Binding-site contacts:
Ligand atom CZ2 contacts residue ASN74 of chain 3.A at 3.4 Å.
Ligand atom CE2 contacts residue ASN207 of chain 7.A at 3.6 Å.
Ligand atom CZ2 contacts residue ARG34 of chain 7.A at 3.6 Å.
Ligand atom CB contacts residue VAL205 of chain 7.A at 3.8 Å (hydrophobic).
Ligand atom NE1 contacts residue ASN207 of chain 7.A at 3.6 Å.
Ligand atom CE3 contacts residue LEU41 of chain 3.A at 3.7 Å (hydrophobic).
Ligand atom CA contacts residue GLU44 of chain 3.A at 3.7 Å.
Ligand atom CD2 contacts residue LEU41 of chain 7.A at 3.5 Å (hydrophobic).
Ligand atom CD2 contacts residue VAL40 of chain 3.A at 3.6 Å (hydrophobic).
Ligand atom CZ2 contacts residue ASN207 of chain 7.A at 3.9 Å.
Ligand atom C contacts residue VAL205 of chain 7.A at 3.7 Å (hydrophobic).
Ligand atom CA contacts residue VAL205 of chain 7.A at 3.5 Å (hydrophobic).
Ligand atom CE2 contacts residue GLU45 of chain 7.A at 3.6 Å.
Ligand atom CB contacts residue GLU44 of chain 3.A at 3.4 Å.
Ligand atom N contacts residue GLU44 of chain 3.A at 3.3 Å (salt-bridge).
Ligand atom CH2 contacts residue ILE37 of chain 3.A at 3.7 Å (hydrophobic).
Ligand atom O contacts residue ASN207 of chain 7.A at 3.3 Å (h-bond).
Ligand atom N contacts residue GLU44 of chain 3.A at 2.9 Å (salt-bridge).
Ligand atom CE1 contacts residue SER38 of chain 7.A at 3.9 Å.
Ligand atom C contacts residue GLU44 of chain 3.A at 3.9 Å.
Ligand atom O contacts residue ALA206 of chain 7.A at 3.3 Å.
Ligand atom O contacts residue VAL205 of chain 7.A at 3.0 Å (h-bond).
Ligand atom OE1 contacts residue VAL205 of chain 7.A at 3.9 Å.
Ligand atom CZ3 contacts residue LEU41 of chain 3.A at 3.9 Å (hydrophobic).
Ligand atom CH2 contacts residue ARG34 of chain 7.A at 3.5 Å.
Ligand atom O contacts residue ASN207 of chain 7.A at 2.9 Å (h-bond).
Ligand atom CB contacts residue ASN49 of chain 3.A at 3.6 Å.
Ligand atom CZ contacts residue SER38 of chain 7.A at 3.4 Å.
Ligand atom CZ contacts residue ALA42 of chain 7.A at 3.5 Å (hydrophobic).
Ligand atom CE1 contacts residue ALA206 of chain 7.A at 3.9 Å (hydrophobic).
Ligand atom CD1 contacts residue ASN74 of chain 3.A at 3.9 Å.
Ligand atom CE2 contacts residue VAL40 of chain 3.A at 3.7 Å (hydrophobic).
Ligand atom O contacts residue VAL205 of chain 7.A at 3.6 Å.
Ligand atom CD1 contacts residue ASN207 of chain 7.A at 3.6 Å.
Ligand atom CE1 contacts residue ALA42 of chain 7.A at 3.8 Å (hydrophobic).
Ligand atom O contacts residue LYS204 of chain 7.A at 3.9 Å.
Ligand atom N contacts residue VAL205 of chain 7.A at 3.2 Å (h-bond).
Ligand atom CG contacts residue VAL40 of chain 3.A at 3.8 Å (hydrophobic).
Ligand atom CD2 contacts residue GLU45 of chain 7.A at 3.5 Å.
Ligand atom NE1 contacts residue ASN74 of chain 3.A at 3.0 Å (h-bond).

Sequence of chain 3.A:
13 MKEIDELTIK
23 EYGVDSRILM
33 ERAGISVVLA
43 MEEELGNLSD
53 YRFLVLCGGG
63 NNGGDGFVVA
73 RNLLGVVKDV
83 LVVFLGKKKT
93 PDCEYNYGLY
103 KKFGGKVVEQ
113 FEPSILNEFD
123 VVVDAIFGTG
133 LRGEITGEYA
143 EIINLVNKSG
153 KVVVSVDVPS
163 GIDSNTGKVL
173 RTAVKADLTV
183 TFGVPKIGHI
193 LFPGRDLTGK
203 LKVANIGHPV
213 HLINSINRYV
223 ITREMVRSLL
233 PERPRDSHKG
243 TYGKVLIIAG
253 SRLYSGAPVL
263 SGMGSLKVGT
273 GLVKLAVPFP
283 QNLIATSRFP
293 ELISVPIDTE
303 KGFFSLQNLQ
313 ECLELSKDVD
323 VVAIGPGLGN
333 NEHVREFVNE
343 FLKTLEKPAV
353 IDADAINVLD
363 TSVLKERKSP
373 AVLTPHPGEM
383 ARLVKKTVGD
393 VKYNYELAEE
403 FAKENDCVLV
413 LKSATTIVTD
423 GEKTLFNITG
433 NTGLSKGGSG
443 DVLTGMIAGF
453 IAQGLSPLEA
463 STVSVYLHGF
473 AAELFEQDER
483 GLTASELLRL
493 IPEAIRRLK

Sequence of chain 7.A:
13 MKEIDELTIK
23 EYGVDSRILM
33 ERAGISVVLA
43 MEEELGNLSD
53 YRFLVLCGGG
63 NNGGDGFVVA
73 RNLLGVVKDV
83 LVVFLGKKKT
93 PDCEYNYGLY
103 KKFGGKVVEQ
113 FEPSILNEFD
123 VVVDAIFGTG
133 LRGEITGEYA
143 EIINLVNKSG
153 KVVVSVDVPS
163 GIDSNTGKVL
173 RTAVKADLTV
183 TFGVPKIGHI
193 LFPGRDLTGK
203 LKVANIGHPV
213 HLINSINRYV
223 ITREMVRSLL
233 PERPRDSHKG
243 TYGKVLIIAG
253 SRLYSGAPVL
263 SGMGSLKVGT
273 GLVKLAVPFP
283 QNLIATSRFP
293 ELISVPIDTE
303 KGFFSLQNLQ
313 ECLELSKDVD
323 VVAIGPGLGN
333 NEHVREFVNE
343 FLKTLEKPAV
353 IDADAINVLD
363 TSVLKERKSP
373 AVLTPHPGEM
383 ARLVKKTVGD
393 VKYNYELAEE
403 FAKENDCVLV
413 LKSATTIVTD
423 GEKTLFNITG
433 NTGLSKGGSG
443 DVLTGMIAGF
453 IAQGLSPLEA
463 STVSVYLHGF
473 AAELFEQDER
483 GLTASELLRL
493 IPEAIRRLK

The small molecule below binds the protein below.
Small molecule (SMILES): CC(C)C[C@H](NC(=O)[C@H](CC1=c2ccccc2=NC1)NC(=O)[C@H](C)N)C(=O)N[C@@H](Cc1ccccc1)C(=O)N[C@@H](CCC(=O)O)C(=O)N[C@@H](C)C=O